Binding-site contacts:
Ligand atom C12 contacts residue LEU29 of chain 1.B at 3.9 Å (hydrophobic).
Ligand atom N contacts residue GLU105 of chain 1.B at 3.0 Å (salt-bridge).
Ligand atom N4 contacts residue LEU29 of chain 1.B at 3.6 Å.
Ligand atom C4 contacts residue MET104 of chain 1.B at 3.9 Å (hydrophobic).
Ligand atom C4 contacts residue ALA54 of chain 1.B at 3.5 Å (hydrophobic).
Ligand atom N3 contacts residue PHE106 of chain 1.B at 3.7 Å.
Ligand atom C4 contacts residue LEU158 of chain 1.B at 3.6 Å (hydrophobic).
Ligand atom C17 contacts residue GLY110 of chain 1.B at 3.3 Å.
Ligand atom C contacts residue ALA54 of chain 1.B at 3.8 Å (hydrophobic).
Ligand atom C11 contacts residue LEU29 of chain 1.B at 3.7 Å (hydrophobic).
Ligand atom C9 contacts residue GLY30 of chain 1.B at 3.9 Å.
Ligand atom O contacts residue GLU105 of chain 1.B at 3.7 Å.
Ligand atom C7 contacts residue ARG155 of chain 1.B at 3.3 Å.
Ligand atom C contacts residue LEU107 of chain 1.B at 3.9 Å (hydrophobic).
Ligand atom N contacts residue ALA54 of chain 1.B at 3.3 Å.
Ligand atom C13 contacts residue GLY110 of chain 1.B at 3.8 Å.
Ligand atom O contacts residue LEU107 of chain 1.B at 2.7 Å (h-bond).
Ligand atom C3 contacts residue LEU158 of chain 1.B at 3.9 Å (hydrophobic).
Ligand atom C16 contacts residue GLY110 of chain 1.B at 3.6 Å.
Ligand atom C8 contacts residue ARG155 of chain 1.B at 3.4 Å.
Ligand atom C11 contacts residue LEU158 of chain 1.B at 3.8 Å (hydrophobic).
Ligand atom C12 contacts residue LEU107 of chain 1.B at 3.6 Å (hydrophobic).
Ligand atom N3 contacts residue LEU107 of chain 1.B at 3.1 Å (h-bond).
Ligand atom C13 contacts residue LEU29 of chain 1.B at 3.8 Å (hydrophobic).
Ligand atom C contacts residue GLU105 of chain 1.B at 3.8 Å.
Ligand atom C14 contacts residue LEU29 of chain 1.B at 3.6 Å (hydrophobic).
Ligand atom C10 contacts residue VAL37 of chain 1.B at 3.8 Å (hydrophobic).
Ligand atom C16 contacts residue PRO108 of chain 1.B at 3.9 Å (hydrophobic).
Ligand atom C4 contacts residue GLU105 of chain 1.B at 3.8 Å.
Ligand atom C6 contacts residue GLY168 of chain 1.B at 3.7 Å.
Ligand atom C3 contacts residue GLY168 of chain 1.B at 3.8 Å.
Ligand atom C17 contacts residue PHE106 of chain 1.B at 3.9 Å (hydrophobic).
Ligand atom N2 contacts residue ARG155 of chain 1.B at 2.8 Å (salt-bridge).
Ligand atom C17 contacts residue LEU107 of chain 1.B at 3.5 Å (hydrophobic).
Ligand atom C17 contacts residue PRO108 of chain 1.B at 3.5 Å (hydrophobic).
Ligand atom O contacts residue PHE106 of chain 1.B at 3.4 Å.
Ligand atom C contacts residue LEU158 of chain 1.B at 3.6 Å (hydrophobic).
Ligand atom N contacts residue LEU158 of chain 1.B at 3.5 Å.
Ligand atom C1 contacts residue LEU158 of chain 1.B at 3.7 Å (hydrophobic).
Ligand atom C12 contacts residue GLY110 of chain 1.B at 3.4 Å.

Sequence of chain 1.B:
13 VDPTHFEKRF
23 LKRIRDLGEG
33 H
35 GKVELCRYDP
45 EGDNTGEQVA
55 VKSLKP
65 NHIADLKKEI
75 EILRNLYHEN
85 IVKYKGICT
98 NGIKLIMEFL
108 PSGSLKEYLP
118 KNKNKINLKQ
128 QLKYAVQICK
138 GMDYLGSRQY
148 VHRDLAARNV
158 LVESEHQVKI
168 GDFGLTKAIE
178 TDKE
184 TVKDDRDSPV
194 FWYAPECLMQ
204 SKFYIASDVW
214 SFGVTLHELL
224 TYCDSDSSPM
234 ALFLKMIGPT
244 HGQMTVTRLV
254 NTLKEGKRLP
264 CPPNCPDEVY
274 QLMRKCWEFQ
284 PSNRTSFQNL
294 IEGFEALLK

A small-molecule ligand and the protein it binds are described below.
Small molecule (SMILES): NC1CCC(Nc2cc[nH]c(=O)c2-c2nc3ccccc3[nH]2)CC1